The protein below binds the small molecule below.
Small molecule (SMILES): CC[C@H](C)[C@H](N)C(=O)N[C@@H](CO)C(=O)N[C@@H](CCC(=O)O)C(=O)N[C@H](C=O)C(C)C

Sequence of chain 38.E:
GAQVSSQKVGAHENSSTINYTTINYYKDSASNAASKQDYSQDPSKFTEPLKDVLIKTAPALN

Binding-site contacts:
Ligand atom OE2 contacts residue VAL4 of chain 38.E at 3.6 Å.
Ligand atom O contacts residue SER6 of chain 38.E at 4.1 Å.
Ligand atom CB contacts residue ALA2 of chain 38.E at 3.4 Å (hydrophobic).
Ligand atom C contacts residue ALA2 of chain 38.E at 3.7 Å (hydrophobic).
Ligand atom CB contacts residue ALA2 of chain 38.E at 4.3 Å (hydrophobic).
Ligand atom CG2 contacts residue GLN3 of chain 38.E at 3.4 Å.
Ligand atom CB contacts residue GLN3 of chain 38.E at 4.4 Å.
Ligand atom O contacts residue GLN3 of chain 38.E at 3.1 Å (h-bond).
Ligand atom CG2 contacts residue VAL4 of chain 38.E at 3.8 Å (hydrophobic).
Ligand atom CA contacts residue VAL4 of chain 38.E at 4.0 Å (hydrophobic).
Ligand atom C contacts residue VAL4 of chain 38.E at 3.6 Å (hydrophobic).
Ligand atom CD contacts residue VAL4 of chain 38.E at 3.8 Å (hydrophobic).
Ligand atom C contacts residue VAL4 of chain 38.E at 4.2 Å (hydrophobic).
Ligand atom CG2 contacts residue ALA2 of chain 38.E at 4.0 Å (hydrophobic).
Ligand atom CA contacts residue ALA2 of chain 38.E at 3.5 Å (hydrophobic).
Ligand atom N contacts residue VAL4 of chain 38.E at 3.0 Å (h-bond).
Ligand atom CA contacts residue GLN3 of chain 38.E at 4.2 Å.
Ligand atom CG1 contacts residue GLN3 of chain 38.E at 4.1 Å.
Ligand atom CA contacts residue VAL4 of chain 38.E at 3.5 Å (hydrophobic).
Ligand atom OE1 contacts residue ASN25 of chain 38.E at 4.4 Å.
Ligand atom CB contacts residue GLN3 of chain 38.E at 3.4 Å.
Ligand atom OG contacts residue GLN3 of chain 38.E at 3.3 Å (h-bond).
Ligand atom O contacts residue SER5 of chain 38.E at 3.8 Å.
Ligand atom C contacts residue VAL4 of chain 38.E at 4.0 Å (hydrophobic).
Ligand atom CA contacts residue ALA2 of chain 38.E at 4.0 Å (hydrophobic).
Ligand atom CB contacts residue VAL4 of chain 38.E at 4.5 Å (hydrophobic).
Ligand atom CG2 contacts residue SER5 of chain 38.E at 3.7 Å.
Ligand atom C contacts residue GLN3 of chain 38.E at 3.9 Å.
Ligand atom O contacts residue ALA2 of chain 38.E at 3.9 Å.
Ligand atom N contacts residue ALA2 of chain 38.E at 3.0 Å (h-bond).
Ligand atom OE1 contacts residue VAL4 of chain 38.E at 3.5 Å.
Ligand atom O contacts residue VAL4 of chain 38.E at 2.9 Å (h-bond).
Ligand atom O contacts residue VAL4 of chain 38.E at 3.8 Å.
Ligand atom C contacts residue ALA2 of chain 38.E at 4.3 Å (hydrophobic).
Ligand atom CB contacts residue VAL4 of chain 38.E at 4.3 Å (hydrophobic).